Binding-site contacts:
Ligand atom C7 contacts residue PRO31 of chain 56.B at 3.2 Å (hydrophobic).
Ligand atom C1 contacts residue ARG33 of chain 56.B at 4.1 Å.
Ligand atom O6 contacts residue ARG33 of chain 56.B at 3.0 Å (salt-bridge).
Ligand atom C3 contacts residue ASN70 of chain 56.B at 3.8 Å.
Ligand atom C5 contacts residue ARG33 of chain 56.B at 3.9 Å.
Ligand atom C2 contacts residue PRO31 of chain 56.B at 4.0 Å (hydrophobic).
Ligand atom C2 contacts residue ASN70 of chain 56.B at 2.5 Å.
Ligand atom O5 contacts residue ASN70 of chain 56.B at 2.4 Å (h-bond).
Ligand atom O7 contacts residue PRO31 of chain 56.B at 3.0 Å (h-bond).
Ligand atom O7 contacts residue SER71 of chain 56.B at 4.4 Å.
Ligand atom N2 contacts residue ASN70 of chain 56.B at 2.9 Å (h-bond).
Ligand atom C7 contacts residue ASN70 of chain 56.B at 3.4 Å.
Ligand atom N2 contacts residue PRO31 of chain 56.B at 2.8 Å (h-bond).
Ligand atom C5 contacts residue ASN70 of chain 56.B at 3.7 Å.
Ligand atom C6 contacts residue ARG33 of chain 56.B at 3.7 Å.
Ligand atom O7 contacts residue ASN70 of chain 56.B at 3.5 Å (h-bond).
Ligand atom C4 contacts residue ASN70 of chain 56.B at 4.2 Å.
Ligand atom C1 contacts residue ASN70 of chain 56.B at 1.4 Å.
Ligand atom O5 contacts residue ARG33 of chain 56.B at 4.3 Å.
Ligand atom N2 contacts residue ASN32 of chain 56.B at 4.2 Å.
Ligand atom C3 contacts residue PRO31 of chain 56.B at 4.1 Å (hydrophobic).
Ligand atom O3 contacts residue PRO31 of chain 56.B at 4.2 Å.
Ligand atom C8 contacts residue ASN70 of chain 56.B at 3.9 Å.

Sequence of chain 56.B:
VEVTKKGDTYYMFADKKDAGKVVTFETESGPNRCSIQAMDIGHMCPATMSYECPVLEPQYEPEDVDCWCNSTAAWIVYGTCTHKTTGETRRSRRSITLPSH

A small-molecule ligand and the protein it binds are described below.
Small molecule (SMILES): CC(=O)N[C@@H]1[C@@H](O)[C@H](O)[C@@H](CO)O[C@H]1O